This small molecule binds to this protein.
Small molecule (SMILES): CC(=O)N[C@H]1[C@H](O[C@H]2[C@H](O)[C@@H](NC(C)=O)CO[C@@H]2CO)O[C@H](CO)[C@@H](O)[C@@H]1O

Sequence of chain 1.A:
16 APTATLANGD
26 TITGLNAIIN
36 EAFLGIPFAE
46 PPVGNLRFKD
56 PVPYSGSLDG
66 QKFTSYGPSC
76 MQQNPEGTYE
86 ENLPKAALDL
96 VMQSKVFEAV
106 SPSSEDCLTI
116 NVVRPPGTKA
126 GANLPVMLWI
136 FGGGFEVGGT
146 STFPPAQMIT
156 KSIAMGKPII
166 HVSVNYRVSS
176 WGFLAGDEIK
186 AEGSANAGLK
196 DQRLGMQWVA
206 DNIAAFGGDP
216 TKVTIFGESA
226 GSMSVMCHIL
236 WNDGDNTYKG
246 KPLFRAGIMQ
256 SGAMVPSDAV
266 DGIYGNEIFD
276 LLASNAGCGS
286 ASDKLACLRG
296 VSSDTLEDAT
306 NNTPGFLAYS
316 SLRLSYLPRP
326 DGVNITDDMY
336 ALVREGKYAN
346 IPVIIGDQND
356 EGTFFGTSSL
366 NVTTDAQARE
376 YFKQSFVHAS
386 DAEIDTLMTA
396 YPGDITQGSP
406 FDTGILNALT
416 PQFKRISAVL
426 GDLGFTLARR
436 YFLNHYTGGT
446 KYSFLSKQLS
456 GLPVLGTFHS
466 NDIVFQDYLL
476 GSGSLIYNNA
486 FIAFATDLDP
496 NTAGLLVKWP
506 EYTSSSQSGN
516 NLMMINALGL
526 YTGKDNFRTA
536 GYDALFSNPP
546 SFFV

Binding-site contacts:
Ligand atom C8 contacts residue TYR314 of chain 1.A at 3.9 Å (hydrophobic).
Ligand atom C8 contacts residue VAL367 of chain 1.A at 4.0 Å (hydrophobic).
Ligand atom O5 contacts residue ASN366 of chain 1.A at 2.5 Å (h-bond).
Ligand atom C2 contacts residue GLU85 of chain 1.A at 3.5 Å.
Ligand atom C5 contacts residue ASN366 of chain 1.A at 3.8 Å.
Ligand atom C3 contacts residue GLU85 of chain 1.A at 3.8 Å.
Ligand atom C6 contacts residue TYR314 of chain 1.A at 3.9 Å (hydrophobic).
Ligand atom N2 contacts residue GLU85 of chain 1.A at 2.7 Å (salt-bridge).
Ligand atom C7 contacts residue TYR314 of chain 1.A at 3.9 Å (hydrophobic).
Ligand atom C2 contacts residue ASN366 of chain 1.A at 2.5 Å.
Ligand atom N2 contacts residue TYR84 of chain 1.A at 3.4 Å (h-bond).
Ligand atom O7 contacts residue TYR84 of chain 1.A at 3.9 Å.
Ligand atom O7 contacts residue GLN379 of chain 1.A at 2.9 Å (h-bond).
Ligand atom N2 contacts residue TYR314 of chain 1.A at 3.2 Å (h-bond).
Ligand atom C8 contacts residue TYR84 of chain 1.A at 3.5 Å (hydrophobic).
Ligand atom C7 contacts residue ASN366 of chain 1.A at 3.4 Å.
Ligand atom C3 contacts residue ASN366 of chain 1.A at 3.8 Å.
Ligand atom C6 contacts residue GLU85 of chain 1.A at 3.2 Å.
Ligand atom O3 contacts residue TYR84 of chain 1.A at 2.8 Å (h-bond).
Ligand atom C1 contacts residue TYR314 of chain 1.A at 3.6 Å (hydrophobic).
Ligand atom C8 contacts residue ASN366 of chain 1.A at 3.6 Å.
Ligand atom C3 contacts residue TYR84 of chain 1.A at 3.7 Å (hydrophobic).
Ligand atom C8 contacts residue GLN372 of chain 1.A at 3.6 Å.
Ligand atom O5 contacts residue TYR314 of chain 1.A at 4.0 Å.
Ligand atom C8 contacts residue SER315 of chain 1.A at 3.6 Å.
Ligand atom C2 contacts residue TYR314 of chain 1.A at 4.0 Å (hydrophobic).
Ligand atom C2 contacts residue TYR84 of chain 1.A at 4.1 Å (hydrophobic).
Ligand atom O6 contacts residue GLU85 of chain 1.A at 2.7 Å (salt-bridge).
Ligand atom O7 contacts residue ASN366 of chain 1.A at 3.4 Å (h-bond).
Ligand atom C1 contacts residue ASN366 of chain 1.A at 1.5 Å.
Ligand atom C7 contacts residue TYR84 of chain 1.A at 3.4 Å (hydrophobic).
Ligand atom C7 contacts residue GLN379 of chain 1.A at 4.0 Å.
Ligand atom O7 contacts residue TYR314 of chain 1.A at 3.9 Å.
Ligand atom C7 contacts residue GLU85 of chain 1.A at 3.7 Å.
Ligand atom O4 contacts residue TYR314 of chain 1.A at 4.1 Å.
Ligand atom C5 contacts residue TYR314 of chain 1.A at 3.7 Å (hydrophobic).
Ligand atom C8 contacts residue GLU85 of chain 1.A at 3.9 Å.
Ligand atom N2 contacts residue ASN366 of chain 1.A at 2.9 Å (h-bond).
Ligand atom C3 contacts residue TYR314 of chain 1.A at 3.9 Å (hydrophobic).
Ligand atom C1 contacts residue GLU85 of chain 1.A at 3.5 Å.